Sequence of chain 1.B:
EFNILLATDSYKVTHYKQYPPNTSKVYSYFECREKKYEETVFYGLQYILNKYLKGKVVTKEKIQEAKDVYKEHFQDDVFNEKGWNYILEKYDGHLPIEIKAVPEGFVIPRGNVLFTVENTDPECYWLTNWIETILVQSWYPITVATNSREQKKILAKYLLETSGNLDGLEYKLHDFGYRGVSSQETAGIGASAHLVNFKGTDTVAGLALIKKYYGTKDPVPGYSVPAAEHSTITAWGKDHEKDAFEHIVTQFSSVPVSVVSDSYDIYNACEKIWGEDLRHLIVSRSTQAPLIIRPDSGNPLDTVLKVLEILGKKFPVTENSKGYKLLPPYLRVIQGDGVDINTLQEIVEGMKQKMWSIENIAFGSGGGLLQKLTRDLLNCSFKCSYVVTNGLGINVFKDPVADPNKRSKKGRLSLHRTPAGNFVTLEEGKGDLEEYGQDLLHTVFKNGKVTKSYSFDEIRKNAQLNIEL

Binding-site contacts:
Ligand atom C19 contacts residue SER275 of chain 1.A at 3.5 Å.
Ligand atom C6 contacts residue VAL350 of chain 1.A at 3.2 Å (hydrophobic).
Ligand atom O26 contacts residue TYR18 of chain 1.B at 3.5 Å.
Ligand atom C6 contacts residue ILE378 of chain 1.A at 3.7 Å (hydrophobic).
Ligand atom C31 contacts residue TYR18 of chain 1.B at 3.4 Å (hydrophobic).
Ligand atom O8 contacts residue ILE309 of chain 1.A at 3.7 Å.
Ligand atom C1 contacts residue ILE378 of chain 1.A at 3.2 Å (hydrophobic).
Ligand atom C33 contacts residue TYR18 of chain 1.B at 3.6 Å (hydrophobic).
Ligand atom C1 contacts residue ALA379 of chain 1.A at 3.5 Å (hydrophobic).
Ligand atom C31 contacts residue ARG196 of chain 1.A at 3.1 Å.
Ligand atom C23 contacts residue ALA244 of chain 1.A at 3.7 Å (hydrophobic).
Ligand atom C30 contacts residue TYR18 of chain 1.B at 3.6 Å (hydrophobic).
Ligand atom C24 contacts residue SER275 of chain 1.A at 3.3 Å.
Ligand atom C23 contacts residue PHE193 of chain 1.A at 3.5 Å (hydrophobic).
Ligand atom N27 contacts residue ASP219 of chain 1.A at 3.3 Å (salt-bridge).
Ligand atom C6 contacts residue ALA379 of chain 1.A at 3.4 Å (hydrophobic).
Ligand atom C30 contacts residue ARG196 of chain 1.A at 3.5 Å.
Ligand atom C21 contacts residue SER241 of chain 1.A at 3.6 Å.
Ligand atom N16 contacts residue VAL242 of chain 1.A at 3.5 Å.
Ligand atom O26 contacts residue ARG311 of chain 1.A at 3.3 Å (salt-bridge).
Ligand atom N18 contacts residue SER275 of chain 1.A at 3.2 Å.
Ligand atom C6 contacts residue ARG349 of chain 1.A at 3.5 Å.
Ligand atom C2 contacts residue LYS189 of chain 1.A at 3.2 Å.
Ligand atom N27 contacts residue PHE193 of chain 1.A at 3.2 Å.
Ligand atom C28 contacts residue PHE193 of chain 1.A at 3.7 Å (hydrophobic).
Ligand atom C1 contacts residue ASN377 of chain 1.A at 3.6 Å.
Ligand atom C21 contacts residue HIS191 of chain 1.A at 3.3 Å.
Ligand atom C17 contacts residue ILE309 of chain 1.A at 3.6 Å (hydrophobic).
Ligand atom C29 contacts residue TYR18 of chain 1.B at 3.6 Å (hydrophobic).
Ligand atom C33 contacts residue PHE193 of chain 1.A at 3.5 Å (hydrophobic).
Ligand atom C1 contacts residue LYS189 of chain 1.A at 3.7 Å.
Ligand atom C30 contacts residue ASP16 of chain 1.B at 3.6 Å.
Ligand atom C22 contacts residue ASP219 of chain 1.A at 3.5 Å.
Ligand atom C2 contacts residue GLU376 of chain 1.A at 3.4 Å.
Ligand atom C29 contacts residue ASP219 of chain 1.A at 3.3 Å.
Ligand atom C22 contacts residue PHE193 of chain 1.A at 3.5 Å (hydrophobic).
Ligand atom C15 contacts residue VAL242 of chain 1.A at 3.5 Å (hydrophobic).
Ligand atom N32 contacts residue TYR18 of chain 1.B at 3.3 Å (h-bond).
Ligand atom C25 contacts residue PHE193 of chain 1.A at 3.4 Å (hydrophobic).
Ligand atom N18 contacts residue ILE351 of chain 1.A at 3.6 Å.

A protein and the small-molecule ligand that binds it are described below.
Small molecule (SMILES): O=C(Nc1cccnc1)c1ccc2c(c1)ncn2CC1CCN(C(=O)c2ccccc2)CC1

Sequence of chain 1.A:
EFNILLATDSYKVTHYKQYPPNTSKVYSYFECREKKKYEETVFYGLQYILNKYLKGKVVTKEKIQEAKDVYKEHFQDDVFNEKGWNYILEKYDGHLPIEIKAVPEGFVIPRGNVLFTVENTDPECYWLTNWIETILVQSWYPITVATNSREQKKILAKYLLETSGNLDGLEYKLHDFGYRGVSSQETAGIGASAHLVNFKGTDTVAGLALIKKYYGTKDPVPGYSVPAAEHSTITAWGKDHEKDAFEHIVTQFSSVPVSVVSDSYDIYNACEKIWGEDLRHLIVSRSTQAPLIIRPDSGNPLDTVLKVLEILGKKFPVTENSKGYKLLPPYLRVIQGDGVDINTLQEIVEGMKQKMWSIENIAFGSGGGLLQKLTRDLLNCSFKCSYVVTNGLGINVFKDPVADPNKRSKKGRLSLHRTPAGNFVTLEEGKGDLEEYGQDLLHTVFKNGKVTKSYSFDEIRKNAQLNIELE